Sequence of chain 1.A:
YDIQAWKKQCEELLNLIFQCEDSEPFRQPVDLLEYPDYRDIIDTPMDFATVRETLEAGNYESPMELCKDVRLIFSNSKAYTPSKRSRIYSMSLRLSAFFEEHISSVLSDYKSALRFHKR

The protein below binds the small molecule below.
Small molecule (SMILES): NC(=O)N1CCN(c2ccc(F)cc2)CC1

Binding-site contacts:
Ligand atom C contacts residue PRO49 of chain 1.A at 3.9 Å (hydrophobic).
Ligand atom C8 contacts residue ILE112 of chain 1.A at 3.8 Å (hydrophobic).
Ligand atom C9 contacts residue SER101 of chain 1.A at 3.3 Å.
Ligand atom O contacts residue VAL54 of chain 1.A at 3.5 Å.
Ligand atom C10 contacts residue SER101 of chain 1.A at 3.4 Å.
Ligand atom C contacts residue TYR59 of chain 1.A at 4.0 Å (hydrophobic).
Ligand atom C2 contacts residue TYR59 of chain 1.A at 4.0 Å (hydrophobic).
Ligand atom F contacts residue PRO106 of chain 1.A at 3.9 Å.
Ligand atom C3 contacts residue PHE50 of chain 1.A at 4.0 Å (hydrophobic).
Ligand atom C4 contacts residue VAL54 of chain 1.A at 3.7 Å (hydrophobic).
Ligand atom F contacts residue THR105 of chain 1.A at 2.9 Å.
Ligand atom C8 contacts residue SER110 of chain 1.A at 4.1 Å.
Ligand atom N1 contacts residue TYR59 of chain 1.A at 4.0 Å.
Ligand atom C4 contacts residue PRO49 of chain 1.A at 3.1 Å (hydrophobic).
Ligand atom O contacts residue ASP55 of chain 1.A at 3.0 Å (salt-bridge).
Ligand atom C1 contacts residue VAL54 of chain 1.A at 3.2 Å (hydrophobic).
Ligand atom N contacts residue PRO49 of chain 1.A at 2.9 Å (h-bond).
Ligand atom C1 contacts residue TYR59 of chain 1.A at 3.6 Å (hydrophobic).
Ligand atom C9 contacts residue THR105 of chain 1.A at 3.9 Å.
Ligand atom N1 contacts residue VAL54 of chain 1.A at 3.6 Å.
Ligand atom F contacts residue ILE112 of chain 1.A at 4.0 Å.
Ligand atom C6 contacts residue TYR104 of chain 1.A at 3.6 Å (hydrophobic).
Ligand atom C5 contacts residue ILE112 of chain 1.A at 3.8 Å (hydrophobic).
Ligand atom C8 contacts residue THR105 of chain 1.A at 3.8 Å.
Ligand atom C6 contacts residue ILE112 of chain 1.A at 4.0 Å (hydrophobic).
Ligand atom C10 contacts residue ILE112 of chain 1.A at 3.6 Å (hydrophobic).
Ligand atom F contacts residue TYR113 of chain 1.A at 3.5 Å.
Ligand atom N1 contacts residue PRO49 of chain 1.A at 4.0 Å.
Ligand atom C contacts residue VAL54 of chain 1.A at 3.8 Å (hydrophobic).
Ligand atom O contacts residue TYR59 of chain 1.A at 3.4 Å.
Ligand atom C7 contacts residue TYR104 of chain 1.A at 4.1 Å (hydrophobic).
Ligand atom C3 contacts residue ILE112 of chain 1.A at 3.7 Å (hydrophobic).
Ligand atom C2 contacts residue TYR104 of chain 1.A at 3.9 Å (hydrophobic).
Ligand atom C2 contacts residue TYR62 of chain 1.A at 3.9 Å (hydrophobic).
Ligand atom C9 contacts residue ILE112 of chain 1.A at 3.7 Å (hydrophobic).
Ligand atom F contacts residue SER110 of chain 1.A at 2.8 Å.
Ligand atom C contacts residue ASP55 of chain 1.A at 3.9 Å.
Ligand atom C5 contacts residue TYR104 of chain 1.A at 3.8 Å (hydrophobic).
Ligand atom C7 contacts residue ILE112 of chain 1.A at 3.9 Å (hydrophobic).
Ligand atom C9 contacts residue TYR113 of chain 1.A at 4.1 Å (hydrophobic).